Binding-site contacts:
Ligand atom C25 contacts residue ILE64 of chain 1.A at 3.6 Å (hydrophobic).
Ligand atom O5 contacts residue GLU136 of chain 1.A at 3.9 Å.
Ligand atom C3 contacts residue ASN139 of chain 1.A at 3.3 Å.
Ligand atom C6 contacts residue ILE64 of chain 1.A at 3.5 Å (hydrophobic).
Ligand atom C17 contacts residue VAL72 of chain 1.A at 3.8 Å (hydrophobic).
Ligand atom O5 contacts residue GLY138 of chain 1.A at 2.6 Å (h-bond).
Ligand atom O5 contacts residue CYS137 of chain 1.A at 3.4 Å.
Ligand atom C19 contacts residue ILE64 of chain 1.A at 3.9 Å (hydrophobic).
Ligand atom C14 contacts residue LYS86 of chain 1.A at 3.7 Å.
Ligand atom C15 contacts residue LYS86 of chain 1.A at 3.8 Å.
Ligand atom C26 contacts residue 7PE1 of chain 1.B at 3.8 Å.
Ligand atom C6 contacts residue LEU187 of chain 1.A at 3.7 Å (hydrophobic).
Ligand atom C4 contacts residue ILE64 of chain 1.A at 3.6 Å (hydrophobic).
Ligand atom C4 contacts residue GLY138 of chain 1.A at 3.6 Å.
Ligand atom C20 contacts residue ILE64 of chain 1.A at 3.8 Å (hydrophobic).
Ligand atom O6 contacts residue ILE196 of chain 1.A at 3.8 Å.
Ligand atom N1 contacts residue ALA84 of chain 1.A at 3.3 Å.
Ligand atom C26 contacts residue VAL72 of chain 1.A at 3.8 Å (hydrophobic).
Ligand atom C15 contacts residue 7PE1 of chain 1.B at 3.6 Å.
Ligand atom C14 contacts residue 7PE1 of chain 1.B at 3.3 Å.
Ligand atom O4 contacts residue GLY65 of chain 1.A at 3.5 Å.
Ligand atom N1 contacts residue GLU136 of chain 1.A at 3.0 Å (salt-bridge).
Ligand atom C8 contacts residue GLU136 of chain 1.A at 3.9 Å.
Ligand atom C27 contacts residue ASP141 of chain 1.A at 3.7 Å.
Ligand atom N1 contacts residue LEU187 of chain 1.A at 3.3 Å.
Ligand atom C9 contacts residue ALA84 of chain 1.A at 3.7 Å (hydrophobic).
Ligand atom C7 contacts residue LEU187 of chain 1.A at 3.7 Å (hydrophobic).
Ligand atom O5 contacts residue LEU187 of chain 1.A at 3.4 Å.
Ligand atom C2 contacts residue ASN139 of chain 1.A at 3.8 Å.
Ligand atom C27 contacts residue ILE196 of chain 1.A at 3.7 Å (hydrophobic).
Ligand atom C24 contacts residue ASP141 of chain 1.A at 3.5 Å.
Ligand atom C8 contacts residue ALA84 of chain 1.A at 3.6 Å (hydrophobic).
Ligand atom C3 contacts residue GLY138 of chain 1.A at 3.8 Å.
Ligand atom C26 contacts residue GLY65 of chain 1.A at 3.9 Å.
Ligand atom C16 contacts residue 7PE1 of chain 1.B at 3.3 Å.
Ligand atom C8 contacts residue GLY138 of chain 1.A at 3.6 Å.
Ligand atom N4 contacts residue ASP141 of chain 1.A at 3.5 Å (salt-bridge).
Ligand atom C5 contacts residue ILE64 of chain 1.A at 3.3 Å (hydrophobic).
Ligand atom C8 contacts residue LEU187 of chain 1.A at 3.3 Å (hydrophobic).
Ligand atom O4 contacts residue ILE64 of chain 1.A at 3.7 Å.

This protein binds this small molecule.
Small molecule (SMILES): CN[C@@H]1C[C@H]2O[C@@](C)([C@@H]1OC)n1c3ccccc3c3c4c(c5c6ccccc6n2c5c31)C(=O)NC4

Sequence of chain 1.A:
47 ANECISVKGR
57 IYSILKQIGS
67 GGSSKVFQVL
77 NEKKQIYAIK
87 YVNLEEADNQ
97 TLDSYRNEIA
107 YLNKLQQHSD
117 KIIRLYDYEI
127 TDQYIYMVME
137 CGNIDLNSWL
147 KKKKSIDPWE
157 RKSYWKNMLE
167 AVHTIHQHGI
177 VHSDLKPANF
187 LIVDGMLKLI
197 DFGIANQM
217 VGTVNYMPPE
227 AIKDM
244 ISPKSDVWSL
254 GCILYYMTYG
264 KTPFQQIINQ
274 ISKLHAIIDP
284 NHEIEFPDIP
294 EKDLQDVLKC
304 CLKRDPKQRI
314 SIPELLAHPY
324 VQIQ